Binding-site contacts:
Ligand atom O1A contacts residue SER125 of chain 3.A at 3.0 Å (h-bond).
Ligand atom O9 contacts residue VAL175 of chain 3.A at 3.9 Å.
Ligand atom C7 contacts residue TRP140 of chain 3.A at 3.6 Å (hydrophobic).
Ligand atom O9 contacts residue HIS172 of chain 3.A at 3.2 Å (h-bond).
Ligand atom C11 contacts residue LEU142 of chain 3.A at 3.6 Å (hydrophobic).
Ligand atom O8 contacts residue TRP140 of chain 3.A at 3.3 Å.
Ligand atom C5 contacts residue ALA123 of chain 3.A at 3.7 Å (hydrophobic).
Ligand atom O8 contacts residue TYR86 of chain 3.A at 2.9 Å.
Ligand atom O10 contacts residue LEU183 of chain 3.A at 3.6 Å.
Ligand atom C2 contacts residue GLN215 of chain 3.A at 3.8 Å.
Ligand atom C9 contacts residue TRP140 of chain 3.A at 3.6 Å (hydrophobic).
Ligand atom C9 contacts residue TYR86 of chain 3.A at 3.3 Å (hydrophobic).
Ligand atom N5 contacts residue ALA123 of chain 3.A at 2.9 Å (h-bond).
Ligand atom O1A contacts residue THR124 of chain 3.A at 3.3 Å (h-bond).
Ligand atom C4 contacts residue GLN215 of chain 3.A at 3.8 Å.
Ligand atom O1B contacts residue ALA123 of chain 3.A at 4.1 Å.
Ligand atom O1B contacts residue THR124 of chain 3.A at 2.8 Å (h-bond).
Ligand atom C6 contacts residue ALA123 of chain 3.A at 4.0 Å (hydrophobic).
Ligand atom O9 contacts residue GLN215 of chain 3.A at 3.9 Å.
Ligand atom C8 contacts residue GLN215 of chain 3.A at 3.9 Å.
Ligand atom C9 contacts residue HIS172 of chain 3.A at 3.1 Å.
Ligand atom O8 contacts residue GLN215 of chain 3.A at 3.5 Å (h-bond).
Ligand atom C4 contacts residue ALA123 of chain 3.A at 3.6 Å (hydrophobic).
Ligand atom N5 contacts residue TRP140 of chain 3.A at 4.0 Å.
Ligand atom C8 contacts residue TYR86 of chain 3.A at 3.7 Å (hydrophobic).
Ligand atom C11 contacts residue GLY122 of chain 3.A at 3.6 Å.
Ligand atom O9 contacts residue TYR86 of chain 3.A at 3.0 Å (h-bond).
Ligand atom C10 contacts residue ALA123 of chain 3.A at 3.9 Å (hydrophobic).
Ligand atom O1B contacts residue GLN215 of chain 3.A at 3.4 Å (h-bond).
Ligand atom C10 contacts residue TRP140 of chain 3.A at 4.2 Å (hydrophobic).
Ligand atom O4 contacts residue GLN215 of chain 3.A at 2.8 Å (h-bond).
Ligand atom C11 contacts residue TRP140 of chain 3.A at 4.0 Å (hydrophobic).
Ligand atom C1 contacts residue THR124 of chain 3.A at 3.4 Å.
Ligand atom C9 contacts residue LEU183 of chain 3.A at 4.1 Å (hydrophobic).
Ligand atom C11 contacts residue ALA123 of chain 3.A at 3.8 Å (hydrophobic).
Ligand atom C1 contacts residue SER125 of chain 3.A at 4.0 Å.
Ligand atom C1 contacts residue GLN215 of chain 3.A at 3.7 Å.
Ligand atom C8 contacts residue TRP140 of chain 3.A at 3.7 Å (hydrophobic).
Ligand atom O3 contacts residue GLN215 of chain 3.A at 3.4 Å (h-bond).
Ligand atom O6 contacts residue GLN215 of chain 3.A at 3.7 Å.

Sequence of chain 3.A:
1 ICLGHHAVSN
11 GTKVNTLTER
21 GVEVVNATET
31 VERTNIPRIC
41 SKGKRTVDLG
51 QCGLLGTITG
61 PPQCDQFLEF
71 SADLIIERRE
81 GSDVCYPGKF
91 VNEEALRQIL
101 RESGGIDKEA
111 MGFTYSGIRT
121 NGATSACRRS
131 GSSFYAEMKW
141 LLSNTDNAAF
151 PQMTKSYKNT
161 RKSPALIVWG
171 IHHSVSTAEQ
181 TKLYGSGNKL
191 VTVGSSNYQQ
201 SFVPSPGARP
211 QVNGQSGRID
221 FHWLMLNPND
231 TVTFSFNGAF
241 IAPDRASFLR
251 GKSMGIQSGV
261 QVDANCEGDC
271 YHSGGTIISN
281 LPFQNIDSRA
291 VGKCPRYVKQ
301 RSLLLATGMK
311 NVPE

A small-molecule ligand and the protein it binds are described below.
Small molecule (SMILES): CC(=O)N[C@@H]1[C@@H](O)[C@H](O[C@@H]2O[C@H](CO)[C@H](O)[C@H](O[C@]3(C(=O)O)C[C@H](O)[C@@H](NC(C)=O)[C@H]([C@H](O)[C@H](O)CO)O3)[C@H]2O)[C@@H](CO)O[C@H]1O